Binding-site contacts:
Ligand atom CAG contacts residue PHE224 of chain 1.A at 3.6 Å (hydrophobic).
Ligand atom CAJ contacts residue PHE320 of chain 1.A at 4.1 Å (hydrophobic).
Ligand atom NAN contacts residue ASP144 of chain 1.A at 4.5 Å.
Ligand atom CAD contacts residue VAL145 of chain 1.A at 3.7 Å (hydrophobic).
Ligand atom CAF contacts residue VAL145 of chain 1.A at 3.7 Å (hydrophobic).
Ligand atom CAH contacts residue TYR339 of chain 1.A at 3.9 Å (hydrophobic).
Ligand atom OAM contacts residue ASN343 of chain 1.A at 3.7 Å.
Ligand atom OAK contacts residue VAL145 of chain 1.A at 4.4 Å.
Ligand atom NAN contacts residue ASN343 of chain 1.A at 3.0 Å (h-bond).
Ligand atom CAB contacts residue VAL145 of chain 1.A at 3.7 Å (hydrophobic).
Ligand atom OAK contacts residue ASN324 of chain 1.A at 3.9 Å.
Ligand atom CAB contacts residue PHE321 of chain 1.A at 4.4 Å (hydrophobic).
Ligand atom CAG contacts residue PHE320 of chain 1.A at 4.3 Å (hydrophobic).
Ligand atom CAO contacts residue PHE224 of chain 1.A at 4.2 Å (hydrophobic).
Ligand atom CAC contacts residue VAL145 of chain 1.A at 3.8 Å (hydrophobic).
Ligand atom CAI contacts residue TYR347 of chain 1.A at 4.5 Å (hydrophobic).
Ligand atom OAM contacts residue VAL148 of chain 1.A at 4.3 Å.
Ligand atom CAO contacts residue TRP140 of chain 1.A at 4.3 Å (hydrophobic).
Ligand atom CAF contacts residue PHE320 of chain 1.A at 4.0 Å (hydrophobic).
Ligand atom CAA contacts residue VAL145 of chain 1.A at 3.7 Å (hydrophobic).
Ligand atom CAG contacts residue TYR339 of chain 1.A at 3.7 Å (hydrophobic).
Ligand atom CAJ contacts residue ASN343 of chain 1.A at 3.4 Å.
Ligand atom CAO contacts residue ASN343 of chain 1.A at 3.9 Å.
Ligand atom OAL contacts residue VAL145 of chain 1.A at 3.9 Å.
Ligand atom CAH contacts residue PHE224 of chain 1.A at 3.5 Å (hydrophobic).
Ligand atom CAE contacts residue VAL145 of chain 1.A at 3.7 Å (hydrophobic).
Ligand atom CAE contacts residue PHE320 of chain 1.A at 4.2 Å (hydrophobic).
Ligand atom OAK contacts residue PHE224 of chain 1.A at 4.1 Å.
Ligand atom OAL contacts residue PHE321 of chain 1.A at 4.4 Å.
Ligand atom CAO contacts residue TYR347 of chain 1.A at 4.4 Å (hydrophobic).
Ligand atom NAN contacts residue TYR347 of chain 1.A at 3.5 Å (h-bond).
Ligand atom OAM contacts residue ASP144 of chain 1.A at 3.9 Å.
Ligand atom CAA contacts residue VAL148 of chain 1.A at 4.4 Å (hydrophobic).
Ligand atom CAI contacts residue ASN343 of chain 1.A at 3.6 Å.
Ligand atom OAL contacts residue SER234 of chain 1.A at 3.3 Å.
Ligand atom CAD contacts residue ASN324 of chain 1.A at 4.2 Å.
Ligand atom OAM contacts residue TYR347 of chain 1.A at 3.5 Å (h-bond).
Ligand atom CAJ contacts residue TYR347 of chain 1.A at 4.5 Å (hydrophobic).
Ligand atom CAH contacts residue ASN343 of chain 1.A at 4.2 Å.

This small molecule binds to this protein.
Small molecule (SMILES): CN[C@@H]1CCc2c(ccc(O)c2O)[C@H]1O

Sequence of chain 1.A:
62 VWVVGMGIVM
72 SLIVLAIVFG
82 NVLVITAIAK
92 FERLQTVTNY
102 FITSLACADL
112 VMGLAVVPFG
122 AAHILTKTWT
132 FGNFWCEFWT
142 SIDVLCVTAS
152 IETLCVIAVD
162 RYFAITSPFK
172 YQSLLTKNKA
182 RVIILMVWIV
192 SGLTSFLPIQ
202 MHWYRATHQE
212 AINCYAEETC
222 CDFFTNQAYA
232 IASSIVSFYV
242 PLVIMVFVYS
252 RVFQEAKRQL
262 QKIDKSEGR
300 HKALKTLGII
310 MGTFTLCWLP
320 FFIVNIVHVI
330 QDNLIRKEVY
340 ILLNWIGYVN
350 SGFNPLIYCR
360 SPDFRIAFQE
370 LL